Binding-site contacts:
Ligand atom C3 contacts residue ASN691 of chain 1.I at 3.8 Å.
Ligand atom O7 contacts residue GLY1113 of chain 1.I at 4.3 Å.
Ligand atom C8 contacts residue ASN691 of chain 1.I at 3.7 Å.
Ligand atom C8 contacts residue ASN692 of chain 1.I at 4.1 Å.
Ligand atom C2 contacts residue ASN691 of chain 1.I at 2.5 Å.
Ligand atom C8 contacts residue GLY1113 of chain 1.I at 4.1 Å.
Ligand atom C1 contacts residue ASP778 of chain 1.G at 4.2 Å.
Ligand atom C4 contacts residue ASN691 of chain 1.I at 4.2 Å.
Ligand atom C1 contacts residue ASN691 of chain 1.I at 1.4 Å.
Ligand atom C5 contacts residue ASN691 of chain 1.I at 3.7 Å.
Ligand atom C7 contacts residue ASN691 of chain 1.I at 3.2 Å.
Ligand atom N2 contacts residue ASN691 of chain 1.I at 2.9 Å (h-bond).
Ligand atom O5 contacts residue ASP778 of chain 1.G at 3.5 Å (salt-bridge).
Ligand atom C6 contacts residue ASP778 of chain 1.G at 4.3 Å.
Ligand atom O5 contacts residue ASN691 of chain 1.I at 2.4 Å (h-bond).
Ligand atom O7 contacts residue ASN691 of chain 1.I at 3.3 Å (h-bond).
Ligand atom C5 contacts residue ASP778 of chain 1.G at 4.4 Å.

Sequence of chain 1.I:
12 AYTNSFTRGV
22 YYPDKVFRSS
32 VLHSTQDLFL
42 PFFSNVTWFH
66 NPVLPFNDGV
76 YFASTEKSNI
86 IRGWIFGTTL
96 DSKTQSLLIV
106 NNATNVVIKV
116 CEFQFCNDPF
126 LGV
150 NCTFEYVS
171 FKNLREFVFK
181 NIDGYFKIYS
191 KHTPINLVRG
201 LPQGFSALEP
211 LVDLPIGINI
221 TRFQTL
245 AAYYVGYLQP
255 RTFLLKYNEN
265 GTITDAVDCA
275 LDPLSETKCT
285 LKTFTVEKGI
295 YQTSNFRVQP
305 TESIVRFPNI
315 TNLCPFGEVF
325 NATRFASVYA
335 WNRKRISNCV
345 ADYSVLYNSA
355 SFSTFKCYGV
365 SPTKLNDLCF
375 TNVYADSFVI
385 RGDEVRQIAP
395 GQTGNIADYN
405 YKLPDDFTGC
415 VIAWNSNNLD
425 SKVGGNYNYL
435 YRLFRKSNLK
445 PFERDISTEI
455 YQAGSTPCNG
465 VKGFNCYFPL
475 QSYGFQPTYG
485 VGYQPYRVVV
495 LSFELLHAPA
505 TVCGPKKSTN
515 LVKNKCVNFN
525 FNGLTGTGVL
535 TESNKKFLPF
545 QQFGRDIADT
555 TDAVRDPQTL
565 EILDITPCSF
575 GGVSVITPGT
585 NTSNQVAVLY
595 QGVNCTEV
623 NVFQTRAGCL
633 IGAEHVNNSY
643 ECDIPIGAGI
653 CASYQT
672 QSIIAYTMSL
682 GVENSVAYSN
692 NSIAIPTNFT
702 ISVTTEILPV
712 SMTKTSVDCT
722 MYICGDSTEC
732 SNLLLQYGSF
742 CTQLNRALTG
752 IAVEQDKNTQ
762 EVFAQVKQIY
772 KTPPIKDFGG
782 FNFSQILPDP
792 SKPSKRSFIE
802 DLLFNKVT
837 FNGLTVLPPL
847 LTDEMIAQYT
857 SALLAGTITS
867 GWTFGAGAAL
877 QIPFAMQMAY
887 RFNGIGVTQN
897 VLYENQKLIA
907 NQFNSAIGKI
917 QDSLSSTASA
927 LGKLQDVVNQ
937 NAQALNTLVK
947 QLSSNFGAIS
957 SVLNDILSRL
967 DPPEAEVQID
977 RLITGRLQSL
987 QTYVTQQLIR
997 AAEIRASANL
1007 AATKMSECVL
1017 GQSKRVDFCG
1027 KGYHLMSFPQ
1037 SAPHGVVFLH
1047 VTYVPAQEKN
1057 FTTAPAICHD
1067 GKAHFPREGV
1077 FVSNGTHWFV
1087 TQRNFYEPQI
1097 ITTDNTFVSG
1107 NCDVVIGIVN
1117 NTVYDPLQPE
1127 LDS

This protein binds this small molecule.
Small molecule (SMILES): CC(=O)N[C@@H]1[C@@H](O)[C@H](O)[C@@H](CO)O[C@H]1O

Sequence of chain 1.G:
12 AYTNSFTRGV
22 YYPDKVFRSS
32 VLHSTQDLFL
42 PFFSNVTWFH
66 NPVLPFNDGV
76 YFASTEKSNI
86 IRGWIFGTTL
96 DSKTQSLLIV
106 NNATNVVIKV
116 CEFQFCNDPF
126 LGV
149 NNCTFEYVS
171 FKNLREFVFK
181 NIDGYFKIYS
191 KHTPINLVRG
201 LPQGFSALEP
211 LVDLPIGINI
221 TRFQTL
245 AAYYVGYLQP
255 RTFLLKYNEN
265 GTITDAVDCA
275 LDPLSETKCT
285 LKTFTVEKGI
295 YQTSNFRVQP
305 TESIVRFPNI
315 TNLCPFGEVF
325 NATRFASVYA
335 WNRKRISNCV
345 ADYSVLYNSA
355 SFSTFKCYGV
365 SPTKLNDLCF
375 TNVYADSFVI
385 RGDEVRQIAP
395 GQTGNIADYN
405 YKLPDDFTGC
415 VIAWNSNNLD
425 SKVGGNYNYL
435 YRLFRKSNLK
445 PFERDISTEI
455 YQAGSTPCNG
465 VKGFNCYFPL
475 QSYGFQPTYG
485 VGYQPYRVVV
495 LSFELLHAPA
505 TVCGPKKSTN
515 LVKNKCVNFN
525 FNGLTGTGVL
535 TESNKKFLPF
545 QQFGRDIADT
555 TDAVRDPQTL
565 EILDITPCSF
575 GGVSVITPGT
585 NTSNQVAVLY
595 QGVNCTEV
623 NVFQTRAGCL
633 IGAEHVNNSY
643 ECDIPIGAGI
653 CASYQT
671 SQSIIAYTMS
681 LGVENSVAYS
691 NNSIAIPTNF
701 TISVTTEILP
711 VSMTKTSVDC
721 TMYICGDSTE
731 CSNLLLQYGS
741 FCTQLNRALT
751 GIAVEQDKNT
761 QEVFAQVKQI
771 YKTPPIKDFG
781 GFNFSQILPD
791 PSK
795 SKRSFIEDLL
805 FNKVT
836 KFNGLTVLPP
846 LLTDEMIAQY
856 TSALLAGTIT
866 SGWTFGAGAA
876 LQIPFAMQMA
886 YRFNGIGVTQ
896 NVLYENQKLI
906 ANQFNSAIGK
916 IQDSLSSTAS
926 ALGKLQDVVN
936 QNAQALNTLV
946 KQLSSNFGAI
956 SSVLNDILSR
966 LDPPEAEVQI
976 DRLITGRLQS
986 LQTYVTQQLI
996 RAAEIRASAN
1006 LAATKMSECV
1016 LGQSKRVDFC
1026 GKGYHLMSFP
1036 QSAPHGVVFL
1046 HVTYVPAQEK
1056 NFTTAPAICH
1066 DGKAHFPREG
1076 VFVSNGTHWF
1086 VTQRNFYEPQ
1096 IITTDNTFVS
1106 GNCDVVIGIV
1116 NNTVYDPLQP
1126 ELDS